Binding-site contacts:
Ligand atom C4 contacts residue LYS70 of chain 2.A at 4.3 Å.
Ligand atom O2 contacts residue LEU411 of chain 2.A at 4.0 Å.
Ligand atom C1 contacts residue LEU411 of chain 2.A at 4.1 Å (hydrophobic).
Ligand atom O4 contacts residue CYS242 of chain 2.A at 2.6 Å (h-bond).
Ligand atom C1 contacts residue GLY398 of chain 2.A at 4.1 Å.
Ligand atom C1 contacts residue SER243 of chain 2.A at 3.6 Å.
Ligand atom O2 contacts residue LYS70 of chain 2.A at 3.8 Å.
Ligand atom C5 contacts residue ASN113 of chain 2.A at 4.4 Å.
Ligand atom O2 contacts residue GLY398 of chain 2.A at 2.9 Å (h-bond).
Ligand atom C4 contacts residue ASN113 of chain 2.A at 4.2 Å.
Ligand atom O4 contacts residue ASN113 of chain 2.A at 3.4 Å (h-bond).
Ligand atom C1 contacts residue ILE241 of chain 2.A at 4.0 Å (hydrophobic).
Ligand atom C3 contacts residue ILE241 of chain 2.A at 4.2 Å (hydrophobic).
Ligand atom C5 contacts residue SER243 of chain 2.A at 4.2 Å.
Ligand atom O1 contacts residue GLY398 of chain 2.A at 4.5 Å.
Ligand atom C5 contacts residue ILE241 of chain 2.A at 4.4 Å (hydrophobic).
Ligand atom C4 contacts residue THR409 of chain 2.A at 3.4 Å.
Ligand atom O1 contacts residue THR395 of chain 2.A at 4.0 Å.
Ligand atom O1 contacts residue ILE241 of chain 2.A at 4.0 Å.
Ligand atom C2 contacts residue ILE241 of chain 2.A at 3.4 Å (hydrophobic).
Ligand atom C4 contacts residue CYS242 of chain 2.A at 4.2 Å (hydrophobic).
Ligand atom O4 contacts residue ILE241 of chain 2.A at 4.4 Å.
Ligand atom O2 contacts residue THR395 of chain 2.A at 3.3 Å (h-bond).
Ligand atom C2 contacts residue CYS242 of chain 2.A at 3.2 Å (hydrophobic).
Ligand atom O1 contacts residue LYS70 of chain 2.A at 2.9 Å (salt-bridge).
Ligand atom C5 contacts residue CYS242 of chain 2.A at 1.8 Å (hydrophobic).
Ligand atom C3 contacts residue CYS242 of chain 2.A at 2.9 Å (hydrophobic).
Ligand atom O2 contacts residue SER243 of chain 2.A at 3.3 Å (h-bond).
Ligand atom C4 contacts residue LEU411 of chain 2.A at 3.6 Å (hydrophobic).
Ligand atom C2 contacts residue LEU411 of chain 2.A at 3.9 Å (hydrophobic).
Ligand atom C1 contacts residue LYS70 of chain 2.A at 3.6 Å.
Ligand atom C2 contacts residue SER243 of chain 2.A at 3.4 Å.
Ligand atom C3 contacts residue LEU411 of chain 2.A at 3.7 Å (hydrophobic).
Ligand atom O2 contacts residue ALA397 of chain 2.A at 4.0 Å.
Ligand atom C5 contacts residue LEU411 of chain 2.A at 4.4 Å (hydrophobic).
Ligand atom C1 contacts residue THR395 of chain 2.A at 3.9 Å.

This small molecule binds to this protein.
Small molecule (SMILES): C/C(=C\C(=O)O)C(=O)O

Sequence of chain 2.A:
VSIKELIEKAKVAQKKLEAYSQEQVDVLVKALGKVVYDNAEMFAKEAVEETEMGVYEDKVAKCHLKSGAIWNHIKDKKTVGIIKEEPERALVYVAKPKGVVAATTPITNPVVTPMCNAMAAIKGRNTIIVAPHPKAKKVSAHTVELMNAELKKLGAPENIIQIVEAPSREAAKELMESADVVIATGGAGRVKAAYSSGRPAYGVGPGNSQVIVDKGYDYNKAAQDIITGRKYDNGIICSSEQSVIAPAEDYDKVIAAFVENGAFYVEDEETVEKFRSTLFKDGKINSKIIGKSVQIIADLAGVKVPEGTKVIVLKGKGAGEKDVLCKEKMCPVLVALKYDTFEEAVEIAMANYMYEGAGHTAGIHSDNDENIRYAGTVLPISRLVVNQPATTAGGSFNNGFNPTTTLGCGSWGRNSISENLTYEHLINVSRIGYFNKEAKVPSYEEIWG